Binding-site contacts:
Ligand atom C2 contacts residue TRP326 of chain 1.B at 3.9 Å (hydrophobic).
Ligand atom O1A contacts residue ARG170 of chain 1.B at 3.4 Å (salt-bridge).
Ligand atom C3 contacts residue ARG357 of chain 1.B at 3.7 Å.
Ligand atom C5 contacts residue TYR50 of chain 1.B at 3.8 Å (hydrophobic).
Ligand atom C1 contacts residue MET258 of chain 1.B at 3.7 Å (hydrophobic).
Ligand atom C4 contacts residue ARG357 of chain 1.B at 3.7 Å.
Ligand atom C3 contacts residue HIS28 of chain 1.B at 4.0 Å.
Ligand atom C2 contacts residue TRP325 of chain 1.B at 3.7 Å (hydrophobic).
Ligand atom O5A contacts residue ARG357 of chain 1.B at 2.7 Å (salt-bridge).
Ligand atom C4 contacts residue TRP326 of chain 1.B at 3.7 Å (hydrophobic).
Ligand atom O1B contacts residue HIS28 of chain 1.B at 3.1 Å (h-bond).
Ligand atom O3 contacts residue HIS28 of chain 1.B at 2.8 Å (h-bond).
Ligand atom C2 contacts residue HIS28 of chain 1.B at 4.0 Å.
Ligand atom O1B contacts residue HIS26 of chain 1.B at 3.4 Å (h-bond).
Ligand atom O2 contacts residue HIS28 of chain 1.B at 3.6 Å (h-bond).
Ligand atom O4 contacts residue HIS49 of chain 1.B at 3.0 Å (h-bond).
Ligand atom C4 contacts residue HIS49 of chain 1.B at 3.9 Å.
Ligand atom O5A contacts residue TYR50 of chain 1.B at 3.6 Å.
Ligand atom O3 contacts residue ARG357 of chain 1.B at 3.2 Å (salt-bridge).
Ligand atom O1B contacts residue MET258 of chain 1.B at 3.1 Å.
Ligand atom O3 contacts residue ZN1 of chain 1.J at 3.3 Å.
Ligand atom O5A contacts residue HIS49 of chain 1.B at 3.0 Å (h-bond).
Ligand atom O5B contacts residue ASP355 of chain 1.B at 3.4 Å (salt-bridge).
Ligand atom O2 contacts residue ASP355 of chain 1.B at 2.9 Å (salt-bridge).
Ligand atom O1B contacts residue ZN1 of chain 1.J at 2.2 Å.
Ligand atom O3 contacts residue ASP355 of chain 1.B at 4.0 Å.
Ligand atom C1 contacts residue ARG170 of chain 1.B at 3.5 Å.
Ligand atom C1 contacts residue ZN1 of chain 1.J at 3.0 Å.
Ligand atom O4 contacts residue TRP326 of chain 1.B at 3.6 Å.
Ligand atom O4 contacts residue ARG357 of chain 1.B at 2.9 Å (salt-bridge).
Ligand atom C5 contacts residue HIS49 of chain 1.B at 3.7 Å.
Ligand atom O1B contacts residue ARG170 of chain 1.B at 2.6 Å (salt-bridge).
Ligand atom C3 contacts residue ZN1 of chain 1.J at 3.8 Å.
Ligand atom O5B contacts residue TYR50 of chain 1.B at 3.3 Å (h-bond).
Ligand atom C1 contacts residue HIS28 of chain 1.B at 3.9 Å.
Ligand atom C5 contacts residue ARG357 of chain 1.B at 3.7 Å.
Ligand atom O2 contacts residue TRP325 of chain 1.B at 3.0 Å (h-bond).
Ligand atom O1A contacts residue MET258 of chain 1.B at 4.0 Å.
Ligand atom C2 contacts residue ZN1 of chain 1.J at 3.0 Å.
Ligand atom O2 contacts residue ZN1 of chain 1.J at 2.2 Å.

The protein below binds the small molecule below.
Small molecule (SMILES): O=C(O)[C@@H](O)C(O)[C@H](O)C(=O)O

Sequence of chain 1.B:
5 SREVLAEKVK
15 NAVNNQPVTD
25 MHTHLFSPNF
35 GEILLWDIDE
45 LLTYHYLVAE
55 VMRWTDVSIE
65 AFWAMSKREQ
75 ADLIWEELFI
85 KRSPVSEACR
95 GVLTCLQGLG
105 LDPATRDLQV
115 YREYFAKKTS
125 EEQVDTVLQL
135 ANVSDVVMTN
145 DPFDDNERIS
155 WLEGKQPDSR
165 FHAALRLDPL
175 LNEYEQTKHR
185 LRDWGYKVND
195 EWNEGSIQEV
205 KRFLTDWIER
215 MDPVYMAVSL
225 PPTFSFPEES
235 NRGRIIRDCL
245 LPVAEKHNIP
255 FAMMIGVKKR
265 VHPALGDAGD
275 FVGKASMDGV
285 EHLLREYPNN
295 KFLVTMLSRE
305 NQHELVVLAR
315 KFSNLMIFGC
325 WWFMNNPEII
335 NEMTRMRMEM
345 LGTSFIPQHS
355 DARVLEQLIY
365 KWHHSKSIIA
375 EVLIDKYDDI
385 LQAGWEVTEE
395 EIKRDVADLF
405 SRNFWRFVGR